The small molecule below binds the protein below.
Small molecule (SMILES): CC(C)C[C@H](CNC(=O)Cc1c[nH]cn1)Cc1ccc2c(c1C(=O)O)OCO2

Sequence of chain 1.A:
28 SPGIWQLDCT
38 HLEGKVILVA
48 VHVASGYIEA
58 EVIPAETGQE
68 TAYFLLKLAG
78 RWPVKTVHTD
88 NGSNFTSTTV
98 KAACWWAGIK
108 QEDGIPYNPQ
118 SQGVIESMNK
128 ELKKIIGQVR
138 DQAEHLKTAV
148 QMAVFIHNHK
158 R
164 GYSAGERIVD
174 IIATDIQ

Binding-site contacts:
Ligand atom C13 contacts residue ALA100 of chain 1.A at 3.7 Å (hydrophobic).
Ligand atom C14 contacts residue MET149 of chain 1.B at 3.9 Å (hydrophobic).
Ligand atom C10 contacts residue THR145 of chain 1.B at 3.4 Å.
Ligand atom C19 contacts residue MET149 of chain 1.B at 3.7 Å (hydrophobic).
Ligand atom C7 contacts residue TYR70 of chain 1.A at 4.1 Å (hydrophobic).
Ligand atom O24 contacts residue GLU141 of chain 1.B at 3.3 Å (salt-bridge).
Ligand atom C14 contacts residue GLN139 of chain 1.B at 3.9 Å.
Ligand atom C15 contacts residue THR145 of chain 1.B at 3.8 Å.
Ligand atom C17 contacts residue GLN139 of chain 1.B at 3.7 Å.
Ligand atom O24 contacts residue THR145 of chain 1.B at 2.7 Å (h-bond).
Ligand atom C2 contacts residue GLN66 of chain 1.A at 3.6 Å.
Ligand atom O25 contacts residue GLU141 of chain 1.B at 2.9 Å (salt-bridge).
Ligand atom C8 contacts residue THR145 of chain 1.B at 3.2 Å.
Ligand atom C2 contacts residue TYR70 of chain 1.A at 3.9 Å (hydrophobic).
Ligand atom C7 contacts residue GLN66 of chain 1.A at 4.0 Å.
Ligand atom N21 contacts residue GLN139 of chain 1.B at 3.3 Å (h-bond).
Ligand atom O28 contacts residue THR145 of chain 1.B at 3.2 Å (h-bond).
Ligand atom C18 contacts residue THR96 of chain 1.A at 4.0 Å.
Ligand atom C13 contacts residue ALA99 of chain 1.A at 3.7 Å (hydrophobic).
Ligand atom C1 contacts residue THR96 of chain 1.A at 4.0 Å.
Ligand atom O27 contacts residue GLN66 of chain 1.A at 3.6 Å.
Ligand atom O28 contacts residue HIS142 of chain 1.B at 3.1 Å (h-bond).
Ligand atom O24 contacts residue ALA140 of chain 1.B at 3.9 Å.
Ligand atom O25 contacts residue ALA140 of chain 1.B at 3.7 Å.
Ligand atom C10 contacts residue ALA140 of chain 1.B at 4.1 Å (hydrophobic).
Ligand atom C7 contacts residue THR145 of chain 1.B at 3.9 Å.
Ligand atom N21 contacts residue ASP138 of chain 1.B at 4.1 Å.
Ligand atom C9 contacts residue GLN139 of chain 1.B at 4.1 Å.
Ligand atom C14 contacts residue TRP103 of chain 1.A at 3.9 Å (hydrophobic).
Ligand atom C12 contacts residue THR145 of chain 1.B at 3.7 Å.
Ligand atom C4 contacts residue ASP138 of chain 1.B at 3.8 Å.
Ligand atom C10 contacts residue HIS142 of chain 1.B at 4.0 Å.
Ligand atom C16 contacts residue GLN139 of chain 1.B at 4.0 Å.
Ligand atom C12 contacts residue HIS142 of chain 1.B at 4.0 Å.
Ligand atom C5 contacts residue THR145 of chain 1.B at 3.2 Å.
Ligand atom C10 contacts residue GLU141 of chain 1.B at 3.5 Å.
Ligand atom C19 contacts residue GLN139 of chain 1.B at 4.0 Å.
Ligand atom O24 contacts residue HIS142 of chain 1.B at 3.0 Å (h-bond).
Ligand atom C6 contacts residue THR145 of chain 1.B at 3.7 Å.
Ligand atom O27 contacts residue TYR70 of chain 1.A at 3.7 Å.

Sequence of chain 1.B:
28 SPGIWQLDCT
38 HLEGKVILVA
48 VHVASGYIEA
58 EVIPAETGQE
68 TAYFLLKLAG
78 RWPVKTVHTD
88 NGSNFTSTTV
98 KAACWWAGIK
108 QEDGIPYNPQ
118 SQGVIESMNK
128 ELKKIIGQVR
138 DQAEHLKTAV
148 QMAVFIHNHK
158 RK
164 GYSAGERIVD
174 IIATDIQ